Sequence of chain 1.B:
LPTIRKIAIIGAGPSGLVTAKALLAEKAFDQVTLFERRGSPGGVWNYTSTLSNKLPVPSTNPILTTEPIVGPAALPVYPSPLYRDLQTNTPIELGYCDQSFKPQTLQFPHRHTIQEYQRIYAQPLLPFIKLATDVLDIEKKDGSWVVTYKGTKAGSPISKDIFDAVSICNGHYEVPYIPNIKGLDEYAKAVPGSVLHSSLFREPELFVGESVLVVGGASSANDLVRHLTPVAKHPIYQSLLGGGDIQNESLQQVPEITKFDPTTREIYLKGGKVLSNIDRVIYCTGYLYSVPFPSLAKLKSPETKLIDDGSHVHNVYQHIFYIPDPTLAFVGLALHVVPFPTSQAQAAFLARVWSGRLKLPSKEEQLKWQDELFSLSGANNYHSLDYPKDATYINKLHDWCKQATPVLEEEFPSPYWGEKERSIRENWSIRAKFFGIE

The protein below binds the small molecule below.
Small molecule (SMILES): Cn1cc[nH]c1=S

Binding-site contacts:
Ligand atom C2 contacts residue FAD1 of chain 1.J at 3.9 Å.
Ligand atom C4 contacts residue ASN91 of chain 1.B at 4.0 Å.
Ligand atom C1A contacts residue TYR176 of chain 1.B at 4.2 Å (hydrophobic).
Ligand atom S2 contacts residue PEO1 of chain 1.I at 3.2 Å (h-bond).
Ligand atom N1 contacts residue FAD1 of chain 1.J at 3.9 Å.
Ligand atom C1A contacts residue FAD1 of chain 1.J at 3.8 Å.
Ligand atom N3 contacts residue FAD1 of chain 1.J at 3.7 Å.
Ligand atom C4 contacts residue FAD1 of chain 1.J at 3.6 Å.
Ligand atom C3A contacts residue FAD1 of chain 1.J at 3.7 Å.
Ligand atom C3A contacts residue SER223 of chain 1.B at 3.9 Å.
Ligand atom C4 contacts residue SER222 of chain 1.B at 4.3 Å.
Ligand atom N1 contacts residue TYR176 of chain 1.B at 3.5 Å.
Ligand atom C2 contacts residue TYR176 of chain 1.B at 4.2 Å (hydrophobic).
Ligand atom S2 contacts residue TYR176 of chain 1.B at 4.0 Å.
Ligand atom S2 contacts residue FAD1 of chain 1.J at 3.8 Å.
Ligand atom C1A contacts residue TYR290 of chain 1.B at 4.2 Å (hydrophobic).